This protein binds this small molecule.
Small molecule (SMILES): CC(=O)N[C@H]1CO[C@H](CO)[C@@H](O[C@@H]2O[C@H](CO[C@H]3O[C@H](CO)[C@@H](O)[C@H](O)[C@@H]3O)[C@@H](O)[C@H](O[C@H]3O[C@H](CO)[C@@H](O)[C@H](O)[C@@H]3O)[C@@H]2O)[C@@H]1O

Sequence of chain 1.C:
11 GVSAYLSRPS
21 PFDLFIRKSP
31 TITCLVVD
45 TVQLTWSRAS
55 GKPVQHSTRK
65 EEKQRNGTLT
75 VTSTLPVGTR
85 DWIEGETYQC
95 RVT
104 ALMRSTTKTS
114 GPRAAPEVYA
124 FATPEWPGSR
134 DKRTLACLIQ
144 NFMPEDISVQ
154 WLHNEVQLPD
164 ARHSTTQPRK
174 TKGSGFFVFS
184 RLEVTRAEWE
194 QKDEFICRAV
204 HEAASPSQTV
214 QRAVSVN

Binding-site contacts:
Ligand atom O5 contacts residue TYR15 of chain 1.C at 4.5 Å.
Ligand atom C8 contacts residue LEU35 of chain 1.C at 4.1 Å (hydrophobic).
Ligand atom C6 contacts residue LEU35 of chain 1.C at 4.0 Å (hydrophobic).
Ligand atom C6 contacts residue TYR15 of chain 1.C at 3.4 Å (hydrophobic).
Ligand atom C3 contacts residue TYR15 of chain 1.C at 3.9 Å (hydrophobic).
Ligand atom C5 contacts residue TYR15 of chain 1.C at 3.8 Å (hydrophobic).
Ligand atom O4 contacts residue TYR15 of chain 1.C at 3.7 Å.
Ligand atom O3 contacts residue LEU35 of chain 1.C at 4.4 Å.
Ligand atom C6 contacts residue GLN170 of chain 1.C at 3.6 Å.
Ligand atom C1 contacts residue TYR15 of chain 1.C at 4.0 Å (hydrophobic).
Ligand atom C5 contacts residue GLN170 of chain 1.C at 4.1 Å.
Ligand atom C6 contacts residue TYR15 of chain 1.C at 4.4 Å (hydrophobic).
Ligand atom O6 contacts residue GLN170 of chain 1.C at 2.8 Å (h-bond).
Ligand atom C8 contacts residue THR74 of chain 1.C at 3.7 Å.
Ligand atom C4 contacts residue TYR15 of chain 1.C at 4.1 Å (hydrophobic).
Ligand atom O4 contacts residue GLN170 of chain 1.C at 3.5 Å (h-bond).
Ligand atom C1 contacts residue TYR15 of chain 1.C at 4.5 Å (hydrophobic).
Ligand atom O6 contacts residue TYR15 of chain 1.C at 3.7 Å.
Ligand atom O6 contacts residue SER13 of chain 1.C at 4.0 Å.
Ligand atom O5 contacts residue VAL37 of chain 1.C at 4.0 Å.
Ligand atom O6 contacts residue VAL37 of chain 1.C at 4.1 Å.